This small molecule binds to this protein.
Small molecule (SMILES): CCC(CC)[C@H](NC(C)=O)[C@@H]1[C@H](O)[C@@H](C(=O)O)C[C@H]1NC(=N)N

Binding-site contacts:
Ligand atom C5 contacts residue ASP80 of chain 4.A at 3.5 Å.
Ligand atom N30 contacts residue ASP80 of chain 4.A at 3.0 Å (salt-bridge).
Ligand atom C38 contacts residue ARG223 of chain 4.A at 3.7 Å.
Ligand atom C26 contacts residue ASP80 of chain 4.A at 3.9 Å.
Ligand atom O14 contacts residue ARG81 of chain 4.A at 2.7 Å (salt-bridge).
Ligand atom C39 contacts residue ALA176 of chain 4.A at 3.7 Å (hydrophobic).
Ligand atom C26 contacts residue TRP108 of chain 4.A at 3.8 Å (hydrophobic).
Ligand atom O8 contacts residue ARG47 of chain 4.A at 2.9 Å (salt-bridge).
Ligand atom N30 contacts residue ARG85 of chain 4.A at 3.2 Å (salt-bridge).
Ligand atom N25 contacts residue GLU48 of chain 4.A at 3.8 Å.
Ligand atom O14 contacts residue ASP80 of chain 4.A at 3.5 Å.
Ligand atom C2 contacts residue TYR340 of chain 4.A at 3.7 Å (hydrophobic).
Ligand atom C1 contacts residue ARG47 of chain 4.A at 3.7 Å.
Ligand atom C37 contacts residue GLU207 of chain 4.A at 3.8 Å.
Ligand atom N27 contacts residue TRP108 of chain 4.A at 2.8 Å (h-bond).
Ligand atom C37 contacts residue GLU206 of chain 4.A at 3.4 Å.
Ligand atom O8 contacts residue ARG305 of chain 4.A at 2.9 Å (salt-bridge).
Ligand atom C13 contacts residue ARG81 of chain 4.A at 3.8 Å.
Ligand atom O7 contacts residue ARG223 of chain 4.A at 3.0 Å (salt-bridge).
Ligand atom C1 contacts residue ASP80 of chain 4.A at 3.1 Å.
Ligand atom C4 contacts residue TYR340 of chain 4.A at 3.6 Å (hydrophobic).
Ligand atom C6 contacts residue ARG305 of chain 4.A at 3.6 Å.
Ligand atom C1 contacts residue TYR340 of chain 4.A at 3.1 Å (hydrophobic).
Ligand atom C2 contacts residue ASP80 of chain 4.A at 3.1 Å.
Ligand atom O7 contacts residue TYR340 of chain 4.A at 3.0 Å (h-bond).
Ligand atom O8 contacts residue TYR340 of chain 4.A at 3.1 Å (h-bond).
Ligand atom C1 contacts residue GLU48 of chain 4.A at 3.7 Å.
Ligand atom C5 contacts residue TYR340 of chain 4.A at 3.4 Å (hydrophobic).
Ligand atom C38 contacts residue GLU206 of chain 4.A at 3.2 Å.
Ligand atom O9 contacts residue ASP80 of chain 4.A at 2.7 Å (salt-bridge).
Ligand atom C6 contacts residue TYR340 of chain 4.A at 2.9 Å (hydrophobic).
Ligand atom O7 contacts residue ARG305 of chain 4.A at 3.0 Å (salt-bridge).
Ligand atom N27 contacts residue GLU157 of chain 4.A at 3.0 Å (salt-bridge).
Ligand atom C4 contacts residue ASP80 of chain 4.A at 3.7 Å.
Ligand atom N30 contacts residue GLU48 of chain 4.A at 3.7 Å.
Ligand atom C3 contacts residue TYR340 of chain 4.A at 3.4 Å (hydrophobic).
Ligand atom C15 contacts residue ARG154 of chain 4.A at 3.6 Å.
Ligand atom C3 contacts residue GLU207 of chain 4.A at 3.8 Å.
Ligand atom C36 contacts residue ARG154 of chain 4.A at 3.9 Å.
Ligand atom C26 contacts residue GLU48 of chain 4.A at 3.7 Å.

Sequence of chain 4.A:
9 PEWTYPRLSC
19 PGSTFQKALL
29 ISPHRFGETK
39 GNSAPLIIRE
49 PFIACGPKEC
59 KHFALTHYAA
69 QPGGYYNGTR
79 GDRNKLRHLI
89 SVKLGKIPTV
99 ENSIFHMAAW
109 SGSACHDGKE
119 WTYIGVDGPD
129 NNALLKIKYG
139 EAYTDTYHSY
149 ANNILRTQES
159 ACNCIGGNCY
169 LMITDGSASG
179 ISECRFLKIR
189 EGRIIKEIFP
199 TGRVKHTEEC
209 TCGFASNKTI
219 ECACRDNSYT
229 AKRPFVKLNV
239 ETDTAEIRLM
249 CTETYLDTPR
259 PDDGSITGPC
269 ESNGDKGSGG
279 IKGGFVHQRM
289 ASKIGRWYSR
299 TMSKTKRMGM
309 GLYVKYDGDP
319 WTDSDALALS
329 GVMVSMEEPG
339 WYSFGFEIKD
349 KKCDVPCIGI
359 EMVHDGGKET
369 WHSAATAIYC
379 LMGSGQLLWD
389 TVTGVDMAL